Sequence of chain 1.A:
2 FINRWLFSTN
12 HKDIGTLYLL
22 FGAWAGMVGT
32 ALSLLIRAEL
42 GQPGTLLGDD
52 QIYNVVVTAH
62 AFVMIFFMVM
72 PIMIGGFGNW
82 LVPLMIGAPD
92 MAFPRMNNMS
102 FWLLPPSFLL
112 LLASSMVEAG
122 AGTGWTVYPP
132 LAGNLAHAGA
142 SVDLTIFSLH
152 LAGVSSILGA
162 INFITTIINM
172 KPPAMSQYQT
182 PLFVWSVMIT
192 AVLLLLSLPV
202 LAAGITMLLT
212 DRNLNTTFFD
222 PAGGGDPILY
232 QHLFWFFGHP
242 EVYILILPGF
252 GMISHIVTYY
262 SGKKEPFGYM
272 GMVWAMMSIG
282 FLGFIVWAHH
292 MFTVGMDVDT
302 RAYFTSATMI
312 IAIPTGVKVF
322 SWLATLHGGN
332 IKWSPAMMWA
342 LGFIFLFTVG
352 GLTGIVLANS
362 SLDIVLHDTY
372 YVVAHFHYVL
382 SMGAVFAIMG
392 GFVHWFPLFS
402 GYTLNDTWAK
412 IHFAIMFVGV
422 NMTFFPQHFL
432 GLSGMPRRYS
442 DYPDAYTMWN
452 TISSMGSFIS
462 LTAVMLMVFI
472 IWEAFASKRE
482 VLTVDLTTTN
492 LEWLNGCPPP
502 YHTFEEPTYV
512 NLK

Binding-site contacts:
Ligand atom C15 contacts residue TRP275 of chain 1.A at 3.8 Å (hydrophobic).
Ligand atom O7 contacts residue GLU62 of chain 1.B at 2.8 Å (salt-bridge).
Ligand atom C16 contacts residue MET271 of chain 1.A at 3.7 Å (hydrophobic).
Ligand atom C3 contacts residue EDO1 of chain 1.DC at 3.8 Å.
Ligand atom C2 contacts residue EDO1 of chain 1.DC at 3.9 Å.
Ligand atom O26 contacts residue MET271 of chain 1.A at 3.9 Å.
Ligand atom C16 contacts residue GLY272 of chain 1.A at 4.3 Å.
Ligand atom O12 contacts residue GLN59 of chain 1.B at 4.4 Å.
Ligand atom C7 contacts residue TRP275 of chain 1.A at 4.0 Å (hydrophobic).
Ligand atom C22 contacts residue MET271 of chain 1.A at 3.8 Å (hydrophobic).
Ligand atom C17 contacts residue EDO1 of chain 1.NA at 4.3 Å.
Ligand atom C4 contacts residue GLU62 of chain 1.B at 3.8 Å.
Ligand atom C3 contacts residue THR63 of chain 1.B at 4.3 Å.
Ligand atom C7 contacts residue GLU62 of chain 1.B at 3.7 Å.
Ligand atom C15 contacts residue GLY272 of chain 1.A at 3.8 Å.
Ligand atom O25 contacts residue MET271 of chain 1.A at 3.4 Å.
Ligand atom C23 contacts residue MET271 of chain 1.A at 4.4 Å (hydrophobic).
Ligand atom O3 contacts residue THR63 of chain 1.B at 3.0 Å (h-bond).
Ligand atom C15 contacts residue MET271 of chain 1.A at 3.9 Å (hydrophobic).
Ligand atom C5 contacts residue THR66 of chain 1.B at 3.7 Å.
Ligand atom O3 contacts residue EDO1 of chain 1.DC at 3.9 Å.
Ligand atom O7 contacts residue EDO1 of chain 1.NA at 4.1 Å.
Ligand atom C3 contacts residue GLU62 of chain 1.B at 4.2 Å.
Ligand atom C6 contacts residue TRP275 of chain 1.A at 3.7 Å (hydrophobic).
Ligand atom C24 contacts residue MET271 of chain 1.A at 3.8 Å (hydrophobic).
Ligand atom O3 contacts residue GLU62 of chain 1.B at 3.8 Å.
Ligand atom C1 contacts residue EDO1 of chain 1.DC at 4.4 Å.
Ligand atom C8 contacts residue TRP275 of chain 1.A at 4.3 Å (hydrophobic).
Ligand atom C15 contacts residue EDO1 of chain 1.NA at 4.3 Å.
Ligand atom C16 contacts residue EDO1 of chain 1.NA at 3.9 Å.
Ligand atom C3 contacts residue THR66 of chain 1.B at 4.5 Å.
Ligand atom C19 contacts residue TRP275 of chain 1.A at 3.8 Å (hydrophobic).
Ligand atom C18 contacts residue TRP275 of chain 1.A at 3.9 Å (hydrophobic).
Ligand atom C6 contacts residue THR66 of chain 1.B at 3.8 Å.
Ligand atom C6 contacts residue GLU62 of chain 1.B at 4.2 Å.
Ligand atom C4 contacts residue THR66 of chain 1.B at 3.8 Å.

A small-molecule ligand and the protein it binds are described below.
Small molecule (SMILES): C[C@H](CCC(=O)O)[C@H]1CC[C@H]2[C@@H]3[C@H](O)C[C@@H]4C[C@H](O)CC[C@]4(C)[C@H]3C[C@H](O)[C@]12C

Sequence of chain 1.B:
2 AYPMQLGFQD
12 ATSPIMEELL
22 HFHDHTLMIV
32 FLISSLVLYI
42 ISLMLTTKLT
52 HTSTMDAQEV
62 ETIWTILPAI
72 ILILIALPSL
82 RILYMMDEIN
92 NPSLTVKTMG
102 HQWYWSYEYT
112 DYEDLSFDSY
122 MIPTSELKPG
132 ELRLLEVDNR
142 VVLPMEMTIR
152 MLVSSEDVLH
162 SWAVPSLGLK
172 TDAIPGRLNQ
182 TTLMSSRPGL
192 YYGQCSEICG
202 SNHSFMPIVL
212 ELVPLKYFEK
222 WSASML